Sequence of chain 1.B:
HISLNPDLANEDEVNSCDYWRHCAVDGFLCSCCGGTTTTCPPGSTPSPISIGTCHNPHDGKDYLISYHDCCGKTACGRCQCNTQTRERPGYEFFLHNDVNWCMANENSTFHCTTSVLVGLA

Sequence of chain 1.C:
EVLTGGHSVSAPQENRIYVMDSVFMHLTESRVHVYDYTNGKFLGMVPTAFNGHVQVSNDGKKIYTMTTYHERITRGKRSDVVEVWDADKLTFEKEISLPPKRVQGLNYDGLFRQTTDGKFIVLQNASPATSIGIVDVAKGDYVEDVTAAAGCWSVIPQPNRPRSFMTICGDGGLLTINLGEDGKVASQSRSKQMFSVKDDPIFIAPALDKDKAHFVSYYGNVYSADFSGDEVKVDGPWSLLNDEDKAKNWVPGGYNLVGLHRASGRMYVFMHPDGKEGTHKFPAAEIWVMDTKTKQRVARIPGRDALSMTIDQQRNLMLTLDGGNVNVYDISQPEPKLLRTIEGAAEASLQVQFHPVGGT

Binding-site contacts:
Ligand atom CG contacts residue ASP26 of chain 1.B at 4.1 Å.
Ligand atom CB contacts residue TRQ51 of chain 1.B at 3.7 Å.
Ligand atom O2 contacts residue ASN101 of chain 1.B at 3.6 Å.
Ligand atom O2 contacts residue VAL100 of chain 1.B at 3.5 Å (h-bond).
Ligand atom CB contacts residue ASP26 of chain 1.B at 2.9 Å.
Ligand atom CE1 contacts residue LEU29 of chain 1.C at 4.0 Å (hydrophobic).
Ligand atom CF1 contacts residue LEU108 of chain 1.C at 4.0 Å (hydrophobic).
Ligand atom N2 contacts residue THR114 of chain 1.B at 3.8 Å.
Ligand atom O1 contacts residue LEU29 of chain 1.C at 3.8 Å.
Ligand atom N2 contacts residue ASP26 of chain 1.B at 2.9 Å (salt-bridge).
Ligand atom CB contacts residue PHE111 of chain 1.B at 3.7 Å (hydrophobic).
Ligand atom CZ contacts residue PHE26 of chain 1.C at 4.0 Å (hydrophobic).
Ligand atom CA contacts residue ASP70 of chain 1.B at 3.6 Å.
Ligand atom O1 contacts residue GLY107 of chain 1.C at 3.7 Å.
Ligand atom CD2 contacts residue PHE26 of chain 1.C at 4.1 Å (hydrophobic).
Ligand atom CA contacts residue VAL100 of chain 1.B at 3.5 Å (hydrophobic).
Ligand atom CA contacts residue TRQ51 of chain 1.B at 2.4 Å.
Ligand atom O1 contacts residue ASN53 of chain 1.C at 3.8 Å.
Ligand atom CE2 contacts residue LEU108 of chain 1.C at 4.0 Å (hydrophobic).
Ligand atom CA contacts residue ASP26 of chain 1.B at 3.3 Å.
Ligand atom N2 contacts residue ASP70 of chain 1.B at 3.2 Å (salt-bridge).
Ligand atom N2 contacts residue TRQ51 of chain 1.B at 1.5 Å.
Ligand atom CF1 contacts residue ASN53 of chain 1.C at 3.1 Å.
Ligand atom CD2 contacts residue VAL100 of chain 1.B at 3.8 Å (hydrophobic).
Ligand atom CF1 contacts residue LEU29 of chain 1.C at 3.8 Å (hydrophobic).
Ligand atom O2 contacts residue ASP70 of chain 1.B at 2.3 Å (salt-bridge).
Ligand atom CE1 contacts residue ASN101 of chain 1.B at 3.5 Å.
Ligand atom CF1 contacts residue GLY107 of chain 1.C at 3.7 Å.
Ligand atom O2 contacts residue PHE111 of chain 1.B at 3.8 Å.
Ligand atom O2 contacts residue TRP102 of chain 1.B at 3.1 Å (h-bond).
Ligand atom O2 contacts residue TRQ51 of chain 1.B at 3.0 Å.
Ligand atom CE1 contacts residue PHE26 of chain 1.C at 4.0 Å (hydrophobic).
Ligand atom CD1 contacts residue ASN101 of chain 1.B at 3.8 Å.
Ligand atom CD1 contacts residue PHE111 of chain 1.B at 3.5 Å (hydrophobic).
Ligand atom CD2 contacts residue ASP26 of chain 1.B at 3.8 Å.
Ligand atom CZ contacts residue ASN101 of chain 1.B at 4.0 Å.
Ligand atom CG contacts residue PHE26 of chain 1.C at 4.1 Å (hydrophobic).
Ligand atom CD1 contacts residue PHE26 of chain 1.C at 4.1 Å (hydrophobic).
Ligand atom CG contacts residue VAL100 of chain 1.B at 4.0 Å (hydrophobic).
Ligand atom CE2 contacts residue PHE26 of chain 1.C at 4.0 Å (hydrophobic).

A small-molecule ligand and the protein it binds are described below.
Small molecule (SMILES): COc1ccc(CC(N)=O)cc1